Binding-site contacts:
Ligand atom C8 contacts residue LYS67 of chain 2.A at 4.2 Å.
Ligand atom C4 contacts residue ASN70 of chain 2.A at 4.2 Å.
Ligand atom O7 contacts residue LYS67 of chain 2.A at 4.1 Å.
Ligand atom O7 contacts residue ASN70 of chain 2.A at 3.4 Å (h-bond).
Ligand atom C8 contacts residue ILE360 of chain 2.A at 4.1 Å (hydrophobic).
Ligand atom C8 contacts residue ILE391 of chain 2.A at 4.3 Å (hydrophobic).
Ligand atom C5 contacts residue ASN70 of chain 2.A at 3.6 Å.
Ligand atom C7 contacts residue ASN70 of chain 2.A at 3.3 Å.
Ligand atom O5 contacts residue ASN70 of chain 2.A at 2.4 Å (h-bond).
Ligand atom N2 contacts residue ASN70 of chain 2.A at 2.9 Å (h-bond).
Ligand atom C8 contacts residue ASN70 of chain 2.A at 4.4 Å.
Ligand atom C3 contacts residue ASN70 of chain 2.A at 3.8 Å.
Ligand atom C2 contacts residue ASN70 of chain 2.A at 2.4 Å.
Ligand atom N2 contacts residue ILE360 of chain 2.A at 4.5 Å.
Ligand atom C1 contacts residue ASN70 of chain 2.A at 1.4 Å.

Sequence of chain 2.A:
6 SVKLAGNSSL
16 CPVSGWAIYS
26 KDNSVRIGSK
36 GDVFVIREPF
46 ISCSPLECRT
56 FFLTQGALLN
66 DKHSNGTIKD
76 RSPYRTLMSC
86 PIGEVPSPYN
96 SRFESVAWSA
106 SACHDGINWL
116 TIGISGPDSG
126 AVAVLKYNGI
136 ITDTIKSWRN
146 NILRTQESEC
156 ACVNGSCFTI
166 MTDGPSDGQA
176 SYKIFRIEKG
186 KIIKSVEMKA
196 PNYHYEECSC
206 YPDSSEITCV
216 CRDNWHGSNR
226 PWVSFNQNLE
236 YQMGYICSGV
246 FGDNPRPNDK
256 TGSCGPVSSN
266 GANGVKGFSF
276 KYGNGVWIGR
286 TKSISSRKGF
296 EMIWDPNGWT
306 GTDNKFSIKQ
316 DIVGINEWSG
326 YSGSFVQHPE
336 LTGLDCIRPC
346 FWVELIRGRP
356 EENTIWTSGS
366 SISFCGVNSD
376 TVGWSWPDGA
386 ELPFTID

This protein binds this small molecule.
Small molecule (SMILES): CC(=O)N[C@H]1[C@H](O[C@H]2[C@H](O)[C@@H](NC(C)=O)CO[C@@H]2CO)O[C@H](CO)[C@@H](O[C@H]2O[C@H](CO)[C@@H](O)[C@H](O[C@H]3O[C@H](CO)[C@@H](O)[C@H](O)[C@@H]3O)[C@@H]2O)[C@@H]1O